The small molecule below binds the protein below.
Small molecule (SMILES): COc1ccc2c(c1)O[C@@H](O)C(=O)N2O

Sequence of chain 5.A:
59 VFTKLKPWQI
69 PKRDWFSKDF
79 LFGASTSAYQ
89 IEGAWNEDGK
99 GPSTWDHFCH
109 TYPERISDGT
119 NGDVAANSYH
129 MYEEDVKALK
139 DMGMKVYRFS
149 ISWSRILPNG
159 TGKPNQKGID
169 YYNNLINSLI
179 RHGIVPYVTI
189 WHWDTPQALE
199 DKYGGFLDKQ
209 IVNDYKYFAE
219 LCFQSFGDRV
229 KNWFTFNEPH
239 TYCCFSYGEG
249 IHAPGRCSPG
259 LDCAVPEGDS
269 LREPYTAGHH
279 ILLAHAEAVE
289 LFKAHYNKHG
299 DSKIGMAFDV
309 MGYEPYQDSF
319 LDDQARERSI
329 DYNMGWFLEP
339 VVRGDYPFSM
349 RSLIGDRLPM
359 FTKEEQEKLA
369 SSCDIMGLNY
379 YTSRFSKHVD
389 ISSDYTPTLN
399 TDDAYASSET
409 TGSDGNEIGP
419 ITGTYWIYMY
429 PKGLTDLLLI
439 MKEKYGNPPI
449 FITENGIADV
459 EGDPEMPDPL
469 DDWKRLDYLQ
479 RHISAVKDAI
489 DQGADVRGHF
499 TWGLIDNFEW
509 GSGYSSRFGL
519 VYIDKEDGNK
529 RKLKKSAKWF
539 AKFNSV

Binding-site contacts:
Ligand atom C9B contacts residue PHE243 of chain 5.A at 3.6 Å (hydrophobic).
Ligand atom O3B contacts residue GLU452 of chain 5.A at 3.3 Å (salt-bridge).
Ligand atom C8B contacts residue PHE243 of chain 5.A at 3.8 Å (hydrophobic).
Ligand atom O7B contacts residue PHE243 of chain 5.A at 3.7 Å.
Ligand atom N3B contacts residue TRP424 of chain 5.A at 4.1 Å.
Ligand atom O1A contacts residue TRP424 of chain 5.A at 3.4 Å.
Ligand atom C6B contacts residue TRP424 of chain 5.A at 3.7 Å (hydrophobic).
Ligand atom C2B contacts residue GLU507 of chain 5.A at 3.1 Å.
Ligand atom O7B contacts residue TYR423 of chain 5.A at 4.0 Å.
Ligand atom OHB contacts residue ASP307 of chain 5.A at 4.2 Å.
Ligand atom O1B contacts residue GLU507 of chain 5.A at 3.3 Å (salt-bridge).
Ligand atom OHB contacts residue THR239 of chain 5.A at 3.4 Å (h-bond).
Ligand atom C4B contacts residue TRP424 of chain 5.A at 3.6 Å (hydrophobic).
Ligand atom C9B contacts residue TRP424 of chain 5.A at 3.8 Å (hydrophobic).
Ligand atom C4B contacts residue GLU236 of chain 5.A at 4.4 Å.
Ligand atom C8B contacts residue TRP424 of chain 5.A at 3.8 Å (hydrophobic).
Ligand atom C1B contacts residue GLU507 of chain 5.A at 4.2 Å.
Ligand atom O7B contacts residue TRP424 of chain 5.A at 3.9 Å.
Ligand atom C4B contacts residue THR239 of chain 5.A at 4.2 Å.
Ligand atom C5B contacts residue PHE243 of chain 5.A at 4.2 Å (hydrophobic).
Ligand atom C3B contacts residue GLU236 of chain 5.A at 3.7 Å.
Ligand atom C3B contacts residue TYR379 of chain 5.A at 4.4 Å (hydrophobic).
Ligand atom O3B contacts residue GLU236 of chain 5.A at 3.0 Å (salt-bridge).
Ligand atom C7B contacts residue PHE243 of chain 5.A at 3.4 Å (hydrophobic).
Ligand atom C5B contacts residue TRP424 of chain 5.A at 3.4 Å (hydrophobic).
Ligand atom O1B contacts residue TRP508 of chain 5.A at 3.9 Å.
Ligand atom N3B contacts residue GLU236 of chain 5.A at 3.2 Å (salt-bridge).
Ligand atom O1A contacts residue PHE516 of chain 5.A at 4.2 Å.
Ligand atom C7B contacts residue TRP424 of chain 5.A at 3.6 Å (hydrophobic).
Ligand atom C2B contacts residue TRP424 of chain 5.A at 4.4 Å (hydrophobic).
Ligand atom O3B contacts residue TYR379 of chain 5.A at 3.9 Å.
Ligand atom OHB contacts residue TYR379 of chain 5.A at 4.4 Å.
Ligand atom OHB contacts residue GLU236 of chain 5.A at 2.4 Å (salt-bridge).
Ligand atom C2B contacts residue TRP508 of chain 5.A at 4.1 Å (hydrophobic).
Ligand atom N3B contacts residue THR239 of chain 5.A at 4.2 Å.
Ligand atom C6B contacts residue PHE243 of chain 5.A at 3.7 Å (hydrophobic).
Ligand atom O1A contacts residue GLU507 of chain 5.A at 2.4 Å (salt-bridge).
Ligand atom C1B contacts residue PHE243 of chain 5.A at 4.2 Å (hydrophobic).
Ligand atom C1B contacts residue TRP424 of chain 5.A at 3.8 Å (hydrophobic).
Ligand atom C9B contacts residue TYR423 of chain 5.A at 4.1 Å (hydrophobic).